Sequence of chain 1.D:
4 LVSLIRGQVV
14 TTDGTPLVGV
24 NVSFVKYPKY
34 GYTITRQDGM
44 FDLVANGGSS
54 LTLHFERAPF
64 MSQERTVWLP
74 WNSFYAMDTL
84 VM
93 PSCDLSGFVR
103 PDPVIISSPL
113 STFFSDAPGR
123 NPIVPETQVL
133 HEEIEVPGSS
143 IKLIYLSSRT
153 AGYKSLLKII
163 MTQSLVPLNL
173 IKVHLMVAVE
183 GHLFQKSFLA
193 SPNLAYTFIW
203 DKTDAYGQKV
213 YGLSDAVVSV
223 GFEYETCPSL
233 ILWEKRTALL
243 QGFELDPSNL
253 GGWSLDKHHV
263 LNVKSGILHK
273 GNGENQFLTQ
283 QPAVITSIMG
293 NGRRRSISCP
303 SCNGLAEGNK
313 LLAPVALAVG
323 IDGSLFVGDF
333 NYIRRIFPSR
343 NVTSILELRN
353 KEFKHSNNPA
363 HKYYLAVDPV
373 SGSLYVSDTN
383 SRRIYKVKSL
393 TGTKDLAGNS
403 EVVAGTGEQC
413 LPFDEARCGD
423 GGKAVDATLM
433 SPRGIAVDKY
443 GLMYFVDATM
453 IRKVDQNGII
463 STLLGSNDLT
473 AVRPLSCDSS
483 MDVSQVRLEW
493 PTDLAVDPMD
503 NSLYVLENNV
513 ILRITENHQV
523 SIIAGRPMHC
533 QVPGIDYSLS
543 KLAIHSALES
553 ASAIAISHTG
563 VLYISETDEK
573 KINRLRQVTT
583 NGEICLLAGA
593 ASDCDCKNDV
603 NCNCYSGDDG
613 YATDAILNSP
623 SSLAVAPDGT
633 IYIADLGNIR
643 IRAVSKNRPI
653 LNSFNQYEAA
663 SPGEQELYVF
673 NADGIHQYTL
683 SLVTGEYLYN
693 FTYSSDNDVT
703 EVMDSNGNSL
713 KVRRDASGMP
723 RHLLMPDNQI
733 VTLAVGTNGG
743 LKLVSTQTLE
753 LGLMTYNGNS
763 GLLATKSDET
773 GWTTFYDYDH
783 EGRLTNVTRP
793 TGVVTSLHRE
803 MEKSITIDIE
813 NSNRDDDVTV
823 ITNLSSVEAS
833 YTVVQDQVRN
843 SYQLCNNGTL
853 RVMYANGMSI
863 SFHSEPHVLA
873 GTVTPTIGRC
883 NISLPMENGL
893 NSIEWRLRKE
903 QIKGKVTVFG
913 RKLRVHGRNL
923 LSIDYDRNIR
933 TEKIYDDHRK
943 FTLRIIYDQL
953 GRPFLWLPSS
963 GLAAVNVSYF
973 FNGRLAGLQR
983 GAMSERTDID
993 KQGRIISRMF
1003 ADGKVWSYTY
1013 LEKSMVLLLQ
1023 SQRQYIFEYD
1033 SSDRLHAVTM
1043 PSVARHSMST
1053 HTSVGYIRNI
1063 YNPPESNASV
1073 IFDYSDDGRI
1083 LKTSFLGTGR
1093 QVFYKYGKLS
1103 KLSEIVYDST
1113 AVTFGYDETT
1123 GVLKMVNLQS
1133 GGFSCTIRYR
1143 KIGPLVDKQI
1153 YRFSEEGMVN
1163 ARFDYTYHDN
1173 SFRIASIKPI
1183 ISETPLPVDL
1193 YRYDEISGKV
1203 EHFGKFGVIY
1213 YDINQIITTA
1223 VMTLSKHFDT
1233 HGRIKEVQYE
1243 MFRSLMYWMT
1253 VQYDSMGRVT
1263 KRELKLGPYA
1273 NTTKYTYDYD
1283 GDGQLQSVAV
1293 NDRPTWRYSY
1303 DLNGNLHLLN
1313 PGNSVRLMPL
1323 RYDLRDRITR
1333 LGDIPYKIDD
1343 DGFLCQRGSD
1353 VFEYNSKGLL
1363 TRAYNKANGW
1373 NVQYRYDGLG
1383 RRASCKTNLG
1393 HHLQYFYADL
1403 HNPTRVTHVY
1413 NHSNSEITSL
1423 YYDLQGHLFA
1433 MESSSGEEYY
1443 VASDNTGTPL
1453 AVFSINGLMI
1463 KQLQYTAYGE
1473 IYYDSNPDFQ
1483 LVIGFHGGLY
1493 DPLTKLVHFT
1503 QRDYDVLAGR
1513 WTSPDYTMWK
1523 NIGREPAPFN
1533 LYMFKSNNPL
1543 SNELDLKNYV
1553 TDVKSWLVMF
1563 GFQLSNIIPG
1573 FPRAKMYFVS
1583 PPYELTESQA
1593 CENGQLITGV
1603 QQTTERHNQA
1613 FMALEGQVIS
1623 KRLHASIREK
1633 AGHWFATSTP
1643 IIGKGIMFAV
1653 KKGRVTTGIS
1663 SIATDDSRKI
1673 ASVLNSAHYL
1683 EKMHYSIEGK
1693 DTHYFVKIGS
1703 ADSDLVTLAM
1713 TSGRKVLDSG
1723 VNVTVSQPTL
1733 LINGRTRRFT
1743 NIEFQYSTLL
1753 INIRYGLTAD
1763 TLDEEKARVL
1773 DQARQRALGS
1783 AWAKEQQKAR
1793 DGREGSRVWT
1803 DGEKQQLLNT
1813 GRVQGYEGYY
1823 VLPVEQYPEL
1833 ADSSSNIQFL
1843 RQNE

Binding-site contacts:
Ligand atom C8 contacts residue LEU1088 of chain 1.D at 3.7 Å (hydrophobic).
Ligand atom C6 contacts residue GLU1690 of chain 1.D at 3.4 Å.
Ligand atom O5 contacts residue GLU1690 of chain 1.D at 3.5 Å (salt-bridge).
Ligand atom C8 contacts residue GLY1691 of chain 1.D at 4.2 Å.
Ligand atom C4 contacts residue ASN1069 of chain 1.D at 4.2 Å.
Ligand atom C5 contacts residue ASN1069 of chain 1.D at 3.6 Å.
Ligand atom C2 contacts residue GLU1690 of chain 1.D at 4.5 Å.
Ligand atom C5 contacts residue GLU1690 of chain 1.D at 4.0 Å.
Ligand atom O7 contacts residue ASN1069 of chain 1.D at 3.3 Å (h-bond).
Ligand atom O5 contacts residue ASN1069 of chain 1.D at 2.3 Å (h-bond).
Ligand atom O7 contacts residue GLU1690 of chain 1.D at 3.2 Å.
Ligand atom O7 contacts residue GLY1691 of chain 1.D at 3.3 Å (h-bond).
Ligand atom C7 contacts residue GLY1691 of chain 1.D at 4.0 Å.
Ligand atom O6 contacts residue GLU1690 of chain 1.D at 2.9 Å (salt-bridge).
Ligand atom O3 contacts residue GLU1690 of chain 1.D at 2.7 Å (salt-bridge).
Ligand atom C1 contacts residue ASN1069 of chain 1.D at 1.4 Å.
Ligand atom C3 contacts residue GLU1690 of chain 1.D at 4.1 Å.
Ligand atom C8 contacts residue ASN1069 of chain 1.D at 3.5 Å.
Ligand atom C3 contacts residue ASN1069 of chain 1.D at 3.8 Å.
Ligand atom C7 contacts residue GLU1690 of chain 1.D at 4.1 Å.
Ligand atom N2 contacts residue ASN1069 of chain 1.D at 3.0 Å (h-bond).
Ligand atom C1 contacts residue GLU1690 of chain 1.D at 4.5 Å.
Ligand atom C4 contacts residue GLU1690 of chain 1.D at 4.2 Å.
Ligand atom C2 contacts residue ASN1069 of chain 1.D at 2.5 Å.
Ligand atom C7 contacts residue ASN1069 of chain 1.D at 3.2 Å.

A protein and the small-molecule ligand that binds it are described below.
Small molecule (SMILES): CC(=O)N[C@H]1[C@H](O[C@H]2[C@H](O)[C@@H](NC(C)=O)CO[C@@H]2CO)O[C@H](CO)[C@@H](O)[C@@H]1O